Binding-site contacts:
Ligand atom C5 contacts residue ARG249 of chain 1.A at 4.0 Å.
Ligand atom O7 contacts residue ASN127 of chain 1.A at 3.2 Å (h-bond).
Ligand atom C4 contacts residue ASN127 of chain 1.A at 4.3 Å.
Ligand atom N2 contacts residue GLN126 of chain 1.A at 4.4 Å.
Ligand atom C7 contacts residue ASN127 of chain 1.A at 3.4 Å.
Ligand atom O5 contacts residue ASN127 of chain 1.A at 2.3 Å (h-bond).
Ligand atom C5 contacts residue ASN127 of chain 1.A at 3.6 Å.
Ligand atom N2 contacts residue ASN127 of chain 1.A at 3.2 Å (h-bond).
Ligand atom C6 contacts residue ARG249 of chain 1.A at 4.3 Å.
Ligand atom C1 contacts residue ARG249 of chain 1.A at 4.3 Å.
Ligand atom C3 contacts residue ASN127 of chain 1.A at 3.9 Å.
Ligand atom C8 contacts residue GLN126 of chain 1.A at 3.8 Å.
Ligand atom C2 contacts residue ASN127 of chain 1.A at 2.6 Å.
Ligand atom O5 contacts residue ARG249 of chain 1.A at 4.1 Å.
Ligand atom C1 contacts residue ASN127 of chain 1.A at 1.4 Å.
Ligand atom C7 contacts residue GLN126 of chain 1.A at 4.3 Å.

A small-molecule ligand and the protein it binds are described below.
Small molecule (SMILES): CC(=O)N[C@@H]1[C@@H](O)[C@H](O)[C@@H](CO)O[C@H]1O

Sequence of chain 1.A:
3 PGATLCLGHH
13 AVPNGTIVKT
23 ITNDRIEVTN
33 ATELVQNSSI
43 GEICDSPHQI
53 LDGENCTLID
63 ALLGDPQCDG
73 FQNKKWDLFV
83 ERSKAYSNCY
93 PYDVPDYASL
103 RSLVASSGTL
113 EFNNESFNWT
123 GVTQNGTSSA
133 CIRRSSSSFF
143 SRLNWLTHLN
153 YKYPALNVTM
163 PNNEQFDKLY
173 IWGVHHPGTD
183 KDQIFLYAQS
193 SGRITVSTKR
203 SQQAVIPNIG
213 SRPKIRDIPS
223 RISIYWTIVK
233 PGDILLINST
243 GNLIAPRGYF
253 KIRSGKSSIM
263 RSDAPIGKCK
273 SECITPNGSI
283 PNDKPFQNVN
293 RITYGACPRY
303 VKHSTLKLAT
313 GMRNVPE